Sequence of chain 2.C:
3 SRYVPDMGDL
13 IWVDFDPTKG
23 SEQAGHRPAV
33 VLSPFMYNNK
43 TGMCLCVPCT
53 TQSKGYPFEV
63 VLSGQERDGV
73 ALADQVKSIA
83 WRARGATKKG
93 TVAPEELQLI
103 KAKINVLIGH

This small molecule binds to this protein.
Small molecule (SMILES): O=c1ccn([C@H]2C[C@H](OP(=O)(O)O)[C@@H](COP(=O)(O)O)O2)c(=O)[nH]1

Binding-site contacts:
Ligand atom C4' contacts residue HIS28 of chain 2.C at 3.5 Å.
Ligand atom C3' contacts residue ARG29 of chain 2.C at 3.7 Å.
Ligand atom O5' contacts residue ARG29 of chain 2.C at 4.0 Å.
Ligand atom OP2 contacts residue THR52 of chain 2.C at 2.4 Å (h-bond).
Ligand atom C4' contacts residue ARG29 of chain 2.C at 3.7 Å.
Ligand atom O4 contacts residue GLU68 of chain 2.C at 3.9 Å.
Ligand atom O4' contacts residue PRO30 of chain 2.C at 4.0 Å.
Ligand atom C4 contacts residue ARG69 of chain 2.C at 4.1 Å.
Ligand atom C2' contacts residue THR53 of chain 2.C at 3.9 Å.
Ligand atom C2' contacts residue ARG29 of chain 2.C at 4.0 Å.
Ligand atom C1' contacts residue PRO30 of chain 2.C at 4.0 Å (hydrophobic).
Ligand atom N1 contacts residue PRO30 of chain 2.C at 3.6 Å.
Ligand atom C5 contacts residue TRP14 of chain 2.C at 4.4 Å (hydrophobic).
Ligand atom C6 contacts residue PRO30 of chain 2.C at 4.2 Å (hydrophobic).
Ligand atom O5' contacts residue HIS28 of chain 2.C at 4.3 Å.
Ligand atom O5' contacts residue TRP14 of chain 2.C at 4.2 Å.
Ligand atom O4' contacts residue TRP14 of chain 2.C at 4.1 Å.
Ligand atom O4' contacts residue ARG29 of chain 2.C at 3.8 Å.
Ligand atom P contacts residue THR52 of chain 2.C at 3.9 Å.
Ligand atom C2 contacts residue THR53 of chain 2.C at 4.2 Å.
Ligand atom C1' contacts residue CYS51 of chain 2.C at 4.4 Å (hydrophobic).
Ligand atom C5' contacts residue HIS28 of chain 2.C at 3.5 Å.
Ligand atom O4' contacts residue HIS28 of chain 2.C at 3.7 Å.
Ligand atom P contacts residue ARG29 of chain 2.C at 3.8 Å.
Ligand atom C6 contacts residue TRP14 of chain 2.C at 4.2 Å (hydrophobic).
Ligand atom OP1 contacts residue THR53 of chain 2.C at 4.1 Å.
Ligand atom O2 contacts residue CYS51 of chain 2.C at 3.4 Å (h-bond).
Ligand atom O4 contacts residue ARG69 of chain 2.C at 3.4 Å.
Ligand atom C2 contacts residue THR52 of chain 2.C at 4.3 Å.
Ligand atom C4 contacts residue PRO30 of chain 2.C at 4.3 Å (hydrophobic).
Ligand atom C1' contacts residue ARG29 of chain 2.C at 3.8 Å.
Ligand atom N3 contacts residue THR53 of chain 2.C at 4.3 Å.
Ligand atom O2 contacts residue PRO30 of chain 2.C at 3.5 Å.
Ligand atom C2 contacts residue PRO30 of chain 2.C at 3.5 Å (hydrophobic).
Ligand atom OP2 contacts residue THR53 of chain 2.C at 3.6 Å.
Ligand atom N3 contacts residue PRO30 of chain 2.C at 3.6 Å.
Ligand atom O3' contacts residue ARG29 of chain 2.C at 2.9 Å (salt-bridge).
Ligand atom O2 contacts residue THR53 of chain 2.C at 3.7 Å.
Ligand atom O2 contacts residue THR52 of chain 2.C at 3.2 Å.
Ligand atom OP2 contacts residue ARG29 of chain 2.C at 3.4 Å (salt-bridge).